A small-molecule ligand and the protein it binds are described below.
Small molecule (SMILES): Cc1cc(CCCOc2c(C)cc(-c3noc(C(F)(F)F)n3)cc2C)on1

Sequence of chain 11.A:
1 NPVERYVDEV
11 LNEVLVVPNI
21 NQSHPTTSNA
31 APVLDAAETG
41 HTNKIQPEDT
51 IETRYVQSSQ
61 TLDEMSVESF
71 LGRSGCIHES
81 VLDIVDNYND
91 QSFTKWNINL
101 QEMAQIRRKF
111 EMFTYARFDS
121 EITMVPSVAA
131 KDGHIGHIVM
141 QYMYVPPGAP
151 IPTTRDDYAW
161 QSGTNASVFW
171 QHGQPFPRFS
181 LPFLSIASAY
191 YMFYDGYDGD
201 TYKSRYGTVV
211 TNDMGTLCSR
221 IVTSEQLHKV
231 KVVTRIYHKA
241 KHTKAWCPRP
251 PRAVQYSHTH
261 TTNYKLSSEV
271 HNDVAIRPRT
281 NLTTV

Binding-site contacts:
Ligand atom C2B contacts residue ILE98 of chain 11.A at 3.7 Å (hydrophobic).
Ligand atom C2A contacts residue PHE179 of chain 11.A at 3.6 Å (hydrophobic).
Ligand atom C5B contacts residue LEU181 of chain 11.A at 3.5 Å (hydrophobic).
Ligand atom CM6 contacts residue LEU184 of chain 11.A at 3.4 Å (hydrophobic).
Ligand atom F2 contacts residue TYR144 of chain 11.A at 3.0 Å.
Ligand atom F3 contacts residue PHE179 of chain 11.A at 3.0 Å.
Ligand atom N1A contacts residue MET124 of chain 11.A at 3.5 Å.
Ligand atom C3A contacts residue LEU217 of chain 11.A at 3.6 Å (hydrophobic).
Ligand atom O1A contacts residue PHE179 of chain 11.A at 3.3 Å.
Ligand atom F3 contacts residue TYR142 of chain 11.A at 3.8 Å.
Ligand atom CM3 contacts residue ASN212 of chain 11.A at 3.4 Å.
Ligand atom N2 contacts residue MET214 of chain 11.A at 3.8 Å.
Ligand atom N1A contacts residue PHE179 of chain 11.A at 3.6 Å.
Ligand atom F2 contacts residue MET143 of chain 11.A at 3.3 Å.
Ligand atom F1 contacts residue PHE179 of chain 11.A at 3.8 Å.
Ligand atom C4 contacts residue LEU100 of chain 11.A at 3.7 Å (hydrophobic).
Ligand atom F2 contacts residue TYR142 of chain 11.A at 2.8 Å.
Ligand atom F2 contacts residue ALA166 of chain 11.A at 3.5 Å.
Ligand atom C4B contacts residue ILE98 of chain 11.A at 3.8 Å (hydrophobic).
Ligand atom C5B contacts residue ILE98 of chain 11.A at 3.5 Å (hydrophobic).
Ligand atom O1A contacts residue LEU217 of chain 11.A at 3.0 Å.
Ligand atom F1 contacts residue ALA166 of chain 11.A at 3.6 Å.
Ligand atom CM6 contacts residue LEU181 of chain 11.A at 3.5 Å (hydrophobic).
Ligand atom CM2 contacts residue ILE77 of chain 11.A at 3.1 Å (hydrophobic).
Ligand atom C6B contacts residue LEU181 of chain 11.A at 3.3 Å (hydrophobic).
Ligand atom CM4 contacts residue PHE179 of chain 11.A at 3.5 Å (hydrophobic).
Ligand atom C6B contacts residue ILE98 of chain 11.A at 3.7 Å (hydrophobic).
Ligand atom N3A contacts residue TYR144 of chain 11.A at 3.5 Å.
Ligand atom C1B contacts residue ILE98 of chain 11.A at 3.4 Å (hydrophobic).
Ligand atom C3A contacts residue PHE179 of chain 11.A at 3.1 Å (hydrophobic).
Ligand atom O1 contacts residue MET214 of chain 11.A at 3.5 Å (h-bond).
Ligand atom O1A contacts residue MET124 of chain 11.A at 3.2 Å.
Ligand atom C4 contacts residue TYR190 of chain 11.A at 3.6 Å (hydrophobic).
Ligand atom N1A contacts residue LEU217 of chain 11.A at 3.3 Å.
Ligand atom CM2 contacts residue ILE122 of chain 11.A at 3.8 Å (hydrophobic).
Ligand atom F1 contacts residue TYR144 of chain 11.A at 3.3 Å.
Ligand atom CM4 contacts residue TYR144 of chain 11.A at 3.8 Å (hydrophobic).
Ligand atom O1B contacts residue ILE98 of chain 11.A at 3.3 Å.
Ligand atom N3A contacts residue PHE179 of chain 11.A at 3.4 Å.
Ligand atom F3 contacts residue VAL168 of chain 11.A at 3.0 Å.